The protein below binds the small molecule below.
Small molecule (SMILES): O=c1[nH]cnc2c1ncn2[C@@H]1O[C@H](COP(=O)(O)O)[C@@H](O)[C@H]1O

Binding-site contacts:
Ligand atom O1P contacts residue GLY215 of chain 1.G at 3.5 Å (h-bond).
Ligand atom O2P contacts residue MET234 of chain 1.G at 4.0 Å.
Ligand atom N1 contacts residue SER125 of chain 1.G at 3.7 Å.
Ligand atom P contacts residue GLY214 of chain 1.G at 4.2 Å.
Ligand atom C3' contacts residue MET53 of chain 1.G at 3.8 Å (hydrophobic).
Ligand atom O3P contacts residue SER237 of chain 1.G at 2.8 Å (h-bond).
Ligand atom O2' contacts residue MET234 of chain 1.G at 4.2 Å.
Ligand atom O3' contacts residue GLY214 of chain 1.G at 4.1 Å.
Ligand atom N3 contacts residue ASP213 of chain 1.G at 4.1 Å.
Ligand atom O2' contacts residue SER51 of chain 1.G at 4.1 Å.
Ligand atom O5' contacts residue GLY215 of chain 1.G at 4.1 Å.
Ligand atom O2P contacts residue GLY236 of chain 1.G at 3.1 Å (h-bond).
Ligand atom C3' contacts residue SER51 of chain 1.G at 3.6 Å.
Ligand atom O5' contacts residue GLY177 of chain 1.G at 3.2 Å.
Ligand atom C1' contacts residue ASP213 of chain 1.G at 3.7 Å.
Ligand atom O1P contacts residue GLY177 of chain 1.G at 4.2 Å.
Ligand atom C2' contacts residue MET53 of chain 1.G at 4.1 Å (hydrophobic).
Ligand atom O3' contacts residue SER51 of chain 1.G at 2.7 Å (h-bond).
Ligand atom O2P contacts residue ILE235 of chain 1.G at 4.0 Å.
Ligand atom N3 contacts residue ASN152 of chain 1.G at 3.8 Å.
Ligand atom C2 contacts residue ASN152 of chain 1.G at 3.7 Å.
Ligand atom C5' contacts residue GLY177 of chain 1.G at 3.7 Å.
Ligand atom P contacts residue SER237 of chain 1.G at 4.0 Å.
Ligand atom P contacts residue GLY215 of chain 1.G at 4.2 Å.
Ligand atom O4' contacts residue GLY177 of chain 1.G at 4.2 Å.
Ligand atom O2P contacts residue SER237 of chain 1.G at 4.2 Å.
Ligand atom C4' contacts residue ASP213 of chain 1.G at 4.2 Å.
Ligand atom O1P contacts residue ILE216 of chain 1.G at 3.4 Å (h-bond).
Ligand atom C4' contacts residue GLY214 of chain 1.G at 3.8 Å.
Ligand atom N1 contacts residue ALA126 of chain 1.G at 3.7 Å.
Ligand atom C2' contacts residue ASP213 of chain 1.G at 3.7 Å.
Ligand atom O2' contacts residue ASP213 of chain 1.G at 2.8 Å (salt-bridge).
Ligand atom O2P contacts residue GLY214 of chain 1.G at 3.7 Å.
Ligand atom O3' contacts residue ASP213 of chain 1.G at 2.7 Å (salt-bridge).
Ligand atom O3P contacts residue GLY236 of chain 1.G at 3.5 Å.
Ligand atom C3' contacts residue ASP213 of chain 1.G at 3.6 Å.
Ligand atom O1P contacts residue SER237 of chain 1.G at 4.0 Å.
Ligand atom O5' contacts residue GLY214 of chain 1.G at 3.8 Å.
Ligand atom C2 contacts residue SER125 of chain 1.G at 3.4 Å.
Ligand atom P contacts residue GLY236 of chain 1.G at 4.1 Å.

Sequence of chain 1.G:
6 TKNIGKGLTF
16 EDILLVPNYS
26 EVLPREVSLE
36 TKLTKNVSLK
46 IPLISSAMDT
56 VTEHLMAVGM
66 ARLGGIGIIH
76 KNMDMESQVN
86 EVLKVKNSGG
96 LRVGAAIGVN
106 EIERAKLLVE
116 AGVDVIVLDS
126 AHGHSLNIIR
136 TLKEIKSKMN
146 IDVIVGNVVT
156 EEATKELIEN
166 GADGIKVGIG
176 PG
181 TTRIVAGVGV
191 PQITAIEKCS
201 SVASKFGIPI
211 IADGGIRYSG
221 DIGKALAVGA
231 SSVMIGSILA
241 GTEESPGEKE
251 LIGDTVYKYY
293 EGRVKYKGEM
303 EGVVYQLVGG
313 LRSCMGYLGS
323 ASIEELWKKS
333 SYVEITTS